A protein and the small-molecule ligand that binds it are described below.
Small molecule (SMILES): CC(=O)N[C@H]1[C@H](O[C@H]2[C@H](O)[C@@H](NC(C)=O)CO[C@@H]2CO)O[C@H](CO)[C@@H](O)[C@@H]1O

Binding-site contacts:
Ligand atom C7 contacts residue HIS1098 of chain 1.A at 3.8 Å.
Ligand atom C8 contacts residue GLY1096 of chain 1.A at 4.4 Å.
Ligand atom C1 contacts residue HIS1098 of chain 1.A at 4.2 Å.
Ligand atom C4 contacts residue HIS1098 of chain 1.A at 3.7 Å.
Ligand atom C5 contacts residue HIS1098 of chain 1.A at 3.5 Å.
Ligand atom C8 contacts residue ASN1095 of chain 1.A at 3.7 Å.
Ligand atom O7 contacts residue ASN1095 of chain 1.A at 3.4 Å (h-bond).
Ligand atom O4 contacts residue HIS1098 of chain 1.A at 3.5 Å (h-bond).
Ligand atom O5 contacts residue ASN1095 of chain 1.A at 2.4 Å (h-bond).
Ligand atom O7 contacts residue HIS1098 of chain 1.A at 3.2 Å.
Ligand atom C3 contacts residue HIS1098 of chain 1.A at 3.6 Å.
Ligand atom C6 contacts residue PHE1100 of chain 1.A at 3.6 Å (hydrophobic).
Ligand atom C1 contacts residue THR1097 of chain 1.A at 4.4 Å.
Ligand atom C3 contacts residue THR1097 of chain 1.A at 4.0 Å.
Ligand atom N2 contacts residue ASN1095 of chain 1.A at 2.9 Å (h-bond).
Ligand atom O5 contacts residue PHE1100 of chain 1.A at 3.7 Å.
Ligand atom C3 contacts residue ASN1095 of chain 1.A at 3.8 Å.
Ligand atom C8 contacts residue THR1097 of chain 1.A at 3.8 Å.
Ligand atom C2 contacts residue THR1097 of chain 1.A at 4.0 Å.
Ligand atom C2 contacts residue HIS1098 of chain 1.A at 4.5 Å.
Ligand atom O5 contacts residue HIS1098 of chain 1.A at 4.3 Å.
Ligand atom C1 contacts residue ASN1095 of chain 1.A at 1.4 Å.
Ligand atom C8 contacts residue HIS1098 of chain 1.A at 4.3 Å.
Ligand atom C2 contacts residue ASN1095 of chain 1.A at 2.5 Å.
Ligand atom N2 contacts residue THR1097 of chain 1.A at 3.1 Å (h-bond).
Ligand atom C1 contacts residue PHE1100 of chain 1.A at 4.2 Å (hydrophobic).
Ligand atom C7 contacts residue ASN1095 of chain 1.A at 3.4 Å.
Ligand atom C5 contacts residue ASN1095 of chain 1.A at 3.7 Å.
Ligand atom O6 contacts residue PHE1100 of chain 1.A at 4.4 Å.
Ligand atom C7 contacts residue THR1097 of chain 1.A at 4.0 Å.
Ligand atom O3 contacts residue THR1097 of chain 1.A at 4.4 Å.
Ligand atom C4 contacts residue ASN1095 of chain 1.A at 4.2 Å.
Ligand atom C5 contacts residue PHE1100 of chain 1.A at 3.7 Å (hydrophobic).

Sequence of chain 1.A:
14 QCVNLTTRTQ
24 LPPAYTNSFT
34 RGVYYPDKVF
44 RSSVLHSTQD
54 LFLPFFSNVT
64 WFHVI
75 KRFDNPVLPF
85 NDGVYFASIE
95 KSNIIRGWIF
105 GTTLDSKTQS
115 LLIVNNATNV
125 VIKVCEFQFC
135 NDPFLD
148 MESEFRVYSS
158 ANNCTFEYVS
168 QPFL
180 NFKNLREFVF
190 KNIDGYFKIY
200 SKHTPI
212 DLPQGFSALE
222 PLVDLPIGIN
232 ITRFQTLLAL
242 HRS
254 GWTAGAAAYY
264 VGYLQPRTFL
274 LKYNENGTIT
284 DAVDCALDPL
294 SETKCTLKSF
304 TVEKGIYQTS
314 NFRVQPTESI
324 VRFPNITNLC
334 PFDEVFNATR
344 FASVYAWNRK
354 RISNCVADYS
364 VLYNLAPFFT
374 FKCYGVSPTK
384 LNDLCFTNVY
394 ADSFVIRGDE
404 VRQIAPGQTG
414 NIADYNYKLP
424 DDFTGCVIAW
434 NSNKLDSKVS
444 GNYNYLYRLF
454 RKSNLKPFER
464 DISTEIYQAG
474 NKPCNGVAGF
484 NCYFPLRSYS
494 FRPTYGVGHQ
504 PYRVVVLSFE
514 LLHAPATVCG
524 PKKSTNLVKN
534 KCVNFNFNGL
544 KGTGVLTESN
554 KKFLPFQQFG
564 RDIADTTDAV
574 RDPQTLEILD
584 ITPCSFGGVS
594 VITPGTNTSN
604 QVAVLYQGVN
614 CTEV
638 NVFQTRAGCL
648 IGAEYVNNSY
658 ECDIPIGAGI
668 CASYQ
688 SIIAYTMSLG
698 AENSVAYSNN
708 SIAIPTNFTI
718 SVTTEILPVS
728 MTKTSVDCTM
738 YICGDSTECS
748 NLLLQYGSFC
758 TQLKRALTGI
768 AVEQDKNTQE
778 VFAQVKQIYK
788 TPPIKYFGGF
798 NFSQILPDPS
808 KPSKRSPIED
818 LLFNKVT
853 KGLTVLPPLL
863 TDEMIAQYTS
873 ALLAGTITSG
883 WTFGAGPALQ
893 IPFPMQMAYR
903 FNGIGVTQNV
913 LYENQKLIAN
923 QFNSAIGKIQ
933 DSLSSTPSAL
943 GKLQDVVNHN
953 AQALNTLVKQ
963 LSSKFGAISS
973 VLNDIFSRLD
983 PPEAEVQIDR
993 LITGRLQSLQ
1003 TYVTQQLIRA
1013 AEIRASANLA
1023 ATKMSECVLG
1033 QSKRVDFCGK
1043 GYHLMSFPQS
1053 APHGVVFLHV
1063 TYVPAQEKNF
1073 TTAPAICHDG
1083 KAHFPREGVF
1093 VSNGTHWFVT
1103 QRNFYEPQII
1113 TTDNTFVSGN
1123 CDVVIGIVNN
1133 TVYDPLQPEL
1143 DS